Sequence of chain 1.A:
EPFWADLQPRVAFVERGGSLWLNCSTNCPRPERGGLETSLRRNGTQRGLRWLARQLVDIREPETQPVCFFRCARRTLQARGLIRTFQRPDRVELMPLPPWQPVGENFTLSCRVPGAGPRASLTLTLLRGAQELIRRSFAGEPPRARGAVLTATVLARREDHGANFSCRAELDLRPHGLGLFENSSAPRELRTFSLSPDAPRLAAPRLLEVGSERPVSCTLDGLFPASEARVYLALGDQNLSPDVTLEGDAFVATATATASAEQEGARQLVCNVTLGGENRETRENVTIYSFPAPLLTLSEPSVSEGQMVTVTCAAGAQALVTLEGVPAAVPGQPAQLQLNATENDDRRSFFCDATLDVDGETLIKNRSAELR

A protein and the small-molecule ligand that binds it are described below.
Small molecule (SMILES): CC(=O)N[C@H]1[C@H](O[C@H]2[C@H](O)[C@@H](NC(C)=O)CO[C@@H]2CO)O[C@H](CO)[C@@H](O[C@@H]2O[C@H](CO)[C@@H](O)[C@H](O)[C@@H]2O)[C@@H]1O

Binding-site contacts:
Ligand atom O5 contacts residue ASN23 of chain 1.A at 2.4 Å (h-bond).
Ligand atom C7 contacts residue ALA53 of chain 1.A at 4.5 Å (hydrophobic).
Ligand atom C7 contacts residue ASN23 of chain 1.A at 3.6 Å.
Ligand atom N2 contacts residue ASN23 of chain 1.A at 3.4 Å (h-bond).
Ligand atom O6 contacts residue SER25 of chain 1.A at 4.1 Å.
Ligand atom C6 contacts residue ASN23 of chain 1.A at 3.1 Å.
Ligand atom N2 contacts residue TRP51 of chain 1.A at 3.3 Å.
Ligand atom O5 contacts residue SER25 of chain 1.A at 3.9 Å.
Ligand atom C3 contacts residue TRP51 of chain 1.A at 4.3 Å (hydrophobic).
Ligand atom O6 contacts residue ASN23 of chain 1.A at 4.0 Å.
Ligand atom C8 contacts residue TRP51 of chain 1.A at 3.6 Å (hydrophobic).
Ligand atom C7 contacts residue TRP51 of chain 1.A at 3.8 Å (hydrophobic).
Ligand atom C2 contacts residue ASN23 of chain 1.A at 2.6 Å.
Ligand atom C5 contacts residue ASN23 of chain 1.A at 3.2 Å.
Ligand atom C1 contacts residue ASN23 of chain 1.A at 1.4 Å.
Ligand atom C1 contacts residue TRP51 of chain 1.A at 3.8 Å (hydrophobic).
Ligand atom C6 contacts residue SER25 of chain 1.A at 4.5 Å.
Ligand atom O7 contacts residue ASN23 of chain 1.A at 3.3 Å (h-bond).
Ligand atom C4 contacts residue ASN23 of chain 1.A at 4.0 Å.
Ligand atom C2 contacts residue TRP51 of chain 1.A at 4.2 Å (hydrophobic).
Ligand atom O5 contacts residue TRP51 of chain 1.A at 3.5 Å.
Ligand atom C3 contacts residue ASN23 of chain 1.A at 3.8 Å.
Ligand atom C8 contacts residue GLN46 of chain 1.A at 3.3 Å.
Ligand atom C5 contacts residue TRP51 of chain 1.A at 4.5 Å (hydrophobic).
Ligand atom C8 contacts residue ALA53 of chain 1.A at 4.0 Å (hydrophobic).